The protein below binds the small molecule below.
Small molecule (SMILES): NS(=O)(=O)c1c(F)c(F)c(S(=O)(=O)CCO)c(N[C@H](c2ccccc2)[C@@H](O)c2ccccc2)c1F

Sequence of chain 1.D:
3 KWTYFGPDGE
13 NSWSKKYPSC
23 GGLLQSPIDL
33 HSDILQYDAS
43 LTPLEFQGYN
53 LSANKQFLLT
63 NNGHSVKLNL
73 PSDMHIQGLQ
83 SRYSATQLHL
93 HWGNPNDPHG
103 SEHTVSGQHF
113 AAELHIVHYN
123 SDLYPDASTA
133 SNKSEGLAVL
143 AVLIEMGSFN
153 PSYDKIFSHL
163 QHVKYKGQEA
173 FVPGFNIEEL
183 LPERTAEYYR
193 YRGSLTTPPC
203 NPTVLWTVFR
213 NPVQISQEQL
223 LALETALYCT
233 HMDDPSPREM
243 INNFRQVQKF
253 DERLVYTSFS

Binding-site contacts:
Ligand atom S1 contacts residue ZN1 of chain 1.N at 3.1 Å.
Ligand atom F12 contacts residue LEU139 of chain 1.D at 3.3 Å.
Ligand atom C35 contacts residue PRO200 of chain 1.D at 3.6 Å (hydrophobic).
Ligand atom C27 contacts residue THR199 of chain 1.D at 3.5 Å.
Ligand atom C35 contacts residue THR199 of chain 1.D at 3.7 Å.
Ligand atom C26 contacts residue SER67 of chain 1.D at 3.3 Å.
Ligand atom C34 contacts residue PRO200 of chain 1.D at 3.6 Å (hydrophobic).
Ligand atom N4 contacts residue HIS93 of chain 1.D at 3.2 Å (h-bond).
Ligand atom O3 contacts residue LEU197 of chain 1.D at 3.3 Å.
Ligand atom C35 contacts residue LEU197 of chain 1.D at 3.6 Å (hydrophobic).
Ligand atom N4 contacts residue ZN1 of chain 1.N at 1.9 Å.
Ligand atom C10 contacts residue HIS91 of chain 1.D at 3.5 Å.
Ligand atom C21 contacts residue THR199 of chain 1.D at 3.7 Å.
Ligand atom O3 contacts residue TRP208 of chain 1.D at 3.6 Å.
Ligand atom O3 contacts residue THR198 of chain 1.D at 2.9 Å (h-bond).
Ligand atom C25 contacts residue SER67 of chain 1.D at 3.6 Å.
Ligand atom N4 contacts residue HIS91 of chain 1.D at 3.3 Å (h-bond).
Ligand atom O2 contacts residue HIS117 of chain 1.D at 3.4 Å (h-bond).
Ligand atom F12 contacts residue VAL119 of chain 1.D at 3.0 Å.
Ligand atom O20 contacts residue SER130 of chain 1.D at 3.5 Å (h-bond).
Ligand atom C6 contacts residue VAL119 of chain 1.D at 3.8 Å (hydrophobic).
Ligand atom N4 contacts residue THR198 of chain 1.D at 2.8 Å (h-bond).
Ligand atom C28 contacts residue THR199 of chain 1.D at 3.5 Å.
Ligand atom C34 contacts residue PRO201 of chain 1.D at 3.4 Å (hydrophobic).
Ligand atom O2 contacts residue TRP208 of chain 1.D at 3.7 Å.
Ligand atom C18 contacts residue ALA129 of chain 1.D at 3.6 Å (hydrophobic).
Ligand atom C26 contacts residue HIS91 of chain 1.D at 3.7 Å.
Ligand atom C7 contacts residue VAL119 of chain 1.D at 3.5 Å (hydrophobic).
Ligand atom N4 contacts residue HIS117 of chain 1.D at 3.4 Å (h-bond).
Ligand atom O2 contacts residue ZN1 of chain 1.N at 3.0 Å.
Ligand atom O2 contacts residue HIS91 of chain 1.D at 3.5 Å.
Ligand atom F13 contacts residue THR199 of chain 1.D at 3.5 Å.
Ligand atom C5 contacts residue HIS91 of chain 1.D at 3.8 Å.
Ligand atom O15 contacts residue VAL119 of chain 1.D at 3.5 Å.
Ligand atom C25 contacts residue HIS91 of chain 1.D at 3.3 Å.
Ligand atom F13 contacts residue HIS91 of chain 1.D at 3.4 Å.
Ligand atom C34 contacts residue LEU197 of chain 1.D at 3.6 Å (hydrophobic).
Ligand atom F11 contacts residue VAL141 of chain 1.D at 3.3 Å.
Ligand atom C23 contacts residue ASN64 of chain 1.D at 3.5 Å.
Ligand atom C24 contacts residue ASN64 of chain 1.D at 3.2 Å.